Sequence of chain 1.B:
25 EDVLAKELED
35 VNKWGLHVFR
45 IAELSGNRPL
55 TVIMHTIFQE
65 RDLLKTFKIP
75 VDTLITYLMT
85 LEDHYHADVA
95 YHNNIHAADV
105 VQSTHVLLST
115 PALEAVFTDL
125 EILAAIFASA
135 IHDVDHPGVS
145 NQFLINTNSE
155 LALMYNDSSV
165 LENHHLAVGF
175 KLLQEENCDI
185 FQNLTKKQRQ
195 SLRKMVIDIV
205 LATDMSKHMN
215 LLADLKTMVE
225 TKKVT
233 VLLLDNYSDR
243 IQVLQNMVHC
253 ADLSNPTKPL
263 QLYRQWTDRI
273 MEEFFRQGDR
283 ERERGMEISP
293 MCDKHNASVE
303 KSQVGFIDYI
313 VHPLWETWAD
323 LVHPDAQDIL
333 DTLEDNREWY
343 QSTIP

This small molecule binds to this protein.
Small molecule (SMILES): COc1cc2c(cc1OC)[C@H](Cc1c[nH]c3ccccc13)N(C=O)CC2

Binding-site contacts:
Ligand atom C20 contacts residue MET293 of chain 1.B at 3.6 Å (hydrophobic).
Ligand atom C4 contacts residue PHE276 of chain 1.B at 4.2 Å (hydrophobic).
Ligand atom O1 contacts residue ILE272 of chain 1.B at 3.7 Å.
Ligand atom O3 contacts residue PHE276 of chain 1.B at 3.7 Å.
Ligand atom C21 contacts residue PHE308 of chain 1.B at 3.6 Å (hydrophobic).
Ligand atom C2 contacts residue GLN305 of chain 1.B at 4.0 Å.
Ligand atom C11 contacts residue GLN305 of chain 1.B at 3.6 Å.
Ligand atom C1 contacts residue PHE308 of chain 1.B at 3.9 Å (hydrophobic).
Ligand atom O2 contacts residue PHE308 of chain 1.B at 3.5 Å.
Ligand atom O3 contacts residue HIS96 of chain 1.B at 4.2 Å.
Ligand atom C20 contacts residue PHE308 of chain 1.B at 4.2 Å (hydrophobic).
Ligand atom C5 contacts residue PHE308 of chain 1.B at 4.0 Å (hydrophobic).
Ligand atom C2 contacts residue ILE272 of chain 1.B at 3.7 Å (hydrophobic).
Ligand atom C10 contacts residue ASN257 of chain 1.B at 3.9 Å.
Ligand atom C10 contacts residue THR269 of chain 1.B at 3.9 Å.
Ligand atom C11 contacts residue MET293 of chain 1.B at 3.5 Å (hydrophobic).
Ligand atom O1 contacts residue PHE308 of chain 1.B at 3.7 Å.
Ligand atom C12 contacts residue HIS96 of chain 1.B at 3.9 Å.
Ligand atom C10 contacts residue TRP268 of chain 1.B at 4.1 Å (hydrophobic).
Ligand atom C6 contacts residue ILE272 of chain 1.B at 3.9 Å (hydrophobic).
Ligand atom C4 contacts residue PHE308 of chain 1.B at 3.8 Å (hydrophobic).
Ligand atom C3 contacts residue ILE272 of chain 1.B at 4.2 Å (hydrophobic).
Ligand atom C9 contacts residue TYR95 of chain 1.B at 3.6 Å (hydrophobic).
Ligand atom C19 contacts residue MET293 of chain 1.B at 3.9 Å (hydrophobic).
Ligand atom O2 contacts residue GLN305 of chain 1.B at 2.9 Å (h-bond).
Ligand atom O1 contacts residue GLN305 of chain 1.B at 3.1 Å (h-bond).
Ligand atom C10 contacts residue ILE272 of chain 1.B at 3.7 Å (hydrophobic).
Ligand atom C21 contacts residue MET293 of chain 1.B at 3.9 Å (hydrophobic).
Ligand atom C7 contacts residue PHE276 of chain 1.B at 4.0 Å (hydrophobic).
Ligand atom C11 contacts residue PHE308 of chain 1.B at 3.8 Å (hydrophobic).
Ligand atom C6 contacts residue PHE308 of chain 1.B at 4.1 Å (hydrophobic).
Ligand atom C3 contacts residue PHE308 of chain 1.B at 3.5 Å (hydrophobic).
Ligand atom C15 contacts residue MET209 of chain 1.B at 3.5 Å (hydrophobic).
Ligand atom C1 contacts residue ILE272 of chain 1.B at 3.9 Å (hydrophobic).
Ligand atom C3 contacts residue GLN305 of chain 1.B at 3.9 Å.
Ligand atom C10 contacts residue GLN305 of chain 1.B at 3.9 Å.
Ligand atom C5 contacts residue ILE272 of chain 1.B at 4.1 Å (hydrophobic).
Ligand atom C14 contacts residue MET209 of chain 1.B at 4.1 Å (hydrophobic).
Ligand atom C2 contacts residue PHE308 of chain 1.B at 3.5 Å (hydrophobic).
Ligand atom C13 contacts residue PHE308 of chain 1.B at 3.9 Å (hydrophobic).